Sequence of chain 30.B:
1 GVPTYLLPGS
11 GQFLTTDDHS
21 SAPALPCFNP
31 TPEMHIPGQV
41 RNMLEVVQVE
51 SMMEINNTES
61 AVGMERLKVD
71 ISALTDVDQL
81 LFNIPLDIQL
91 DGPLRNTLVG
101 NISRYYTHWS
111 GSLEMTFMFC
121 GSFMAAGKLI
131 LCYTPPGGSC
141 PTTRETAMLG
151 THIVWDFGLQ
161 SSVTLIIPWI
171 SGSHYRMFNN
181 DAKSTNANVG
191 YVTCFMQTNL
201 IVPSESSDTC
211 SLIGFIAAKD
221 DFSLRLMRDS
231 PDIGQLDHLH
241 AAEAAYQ

Sequence of chain 30.A:
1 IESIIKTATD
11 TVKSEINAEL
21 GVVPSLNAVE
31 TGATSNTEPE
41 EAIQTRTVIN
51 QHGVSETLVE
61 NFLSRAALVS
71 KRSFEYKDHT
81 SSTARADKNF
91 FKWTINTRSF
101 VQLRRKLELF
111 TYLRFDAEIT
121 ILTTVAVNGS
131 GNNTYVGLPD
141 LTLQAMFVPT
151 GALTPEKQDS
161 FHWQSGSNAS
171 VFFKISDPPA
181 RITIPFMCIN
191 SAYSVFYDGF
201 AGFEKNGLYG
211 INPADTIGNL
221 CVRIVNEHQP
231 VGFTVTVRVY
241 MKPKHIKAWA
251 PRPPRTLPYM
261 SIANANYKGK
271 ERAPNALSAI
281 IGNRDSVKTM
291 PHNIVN

A small-molecule ligand and the protein it binds are described below.
Small molecule (SMILES): Cc1cc(-c2noc(C(F)(F)F)n2)ccc1OCCCc1cc(C(=O)N(C)C)no1

Binding-site contacts:
Ligand atom F26 contacts residue ALA169 of chain 30.A at 2.5 Å.
Ligand atom N28 contacts residue TYR193 of chain 30.A at 3.4 Å.
Ligand atom F25 contacts residue ALA145 of chain 30.A at 3.0 Å.
Ligand atom F26 contacts residue PHE147 of chain 30.A at 2.6 Å.
Ligand atom F25 contacts residue VAL171 of chain 30.A at 3.1 Å.
Ligand atom C17 contacts residue ILE184 of chain 30.A at 3.4 Å (hydrophobic).
Ligand atom C22 contacts residue ALA169 of chain 30.A at 3.5 Å (hydrophobic).
Ligand atom C07 contacts residue TYR193 of chain 30.A at 3.6 Å (hydrophobic).
Ligand atom N20 contacts residue ILE184 of chain 30.A at 3.8 Å.
Ligand atom C30 contacts residue TYR193 of chain 30.A at 3.8 Å (hydrophobic).
Ligand atom O01 contacts residue THR97 of chain 30.A at 3.6 Å.
Ligand atom C06 contacts residue TYR193 of chain 30.A at 3.8 Å (hydrophobic).
Ligand atom C22 contacts residue PHE147 of chain 30.A at 3.8 Å (hydrophobic).
Ligand atom C29 contacts residue VAL195 of chain 30.A at 3.4 Å (hydrophobic).
Ligand atom N19 contacts residue LEU220 of chain 30.A at 3.1 Å.
Ligand atom C21 contacts residue PHE147 of chain 30.A at 3.8 Å (hydrophobic).
Ligand atom N20 contacts residue ILE182 of chain 30.A at 3.3 Å.
Ligand atom C29 contacts residue SER194 of chain 30.A at 3.5 Å.
Ligand atom C21 contacts residue ILE182 of chain 30.A at 3.4 Å (hydrophobic).
Ligand atom C08 contacts residue MET241 of chain 30.A at 3.6 Å (hydrophobic).
Ligand atom F24 contacts residue ALA169 of chain 30.A at 3.3 Å.
Ligand atom F26 contacts residue MET146 of chain 30.A at 3.2 Å.
Ligand atom C30 contacts residue PHE115 of chain 30.A at 3.6 Å (hydrophobic).
Ligand atom O10 contacts residue ILE95 of chain 30.A at 3.3 Å.
Ligand atom C08 contacts residue ALA117 of chain 30.A at 3.8 Å (hydrophobic).
Ligand atom C13 contacts residue ILE119 of chain 30.A at 3.4 Å (hydrophobic).
Ligand atom F24 contacts residue ILE182 of chain 30.A at 3.6 Å.
Ligand atom C14 contacts residue ILE119 of chain 30.A at 3.6 Å (hydrophobic).
Ligand atom O01 contacts residue PHE115 of chain 30.A at 3.5 Å.
Ligand atom C04 contacts residue TYR193 of chain 30.A at 3.8 Å (hydrophobic).
Ligand atom N20 contacts residue PHE147 of chain 30.A at 3.4 Å.
Ligand atom C05 contacts residue TYR193 of chain 30.A at 3.3 Å (hydrophobic).
Ligand atom N02 contacts residue PHE115 of chain 30.A at 3.6 Å.
Ligand atom F26 contacts residue ALA145 of chain 30.A at 2.9 Å.
Ligand atom C22 contacts residue ALA145 of chain 30.A at 3.6 Å (hydrophobic).
Ligand atom C29 contacts residue TYR193 of chain 30.A at 3.5 Å (hydrophobic).
Ligand atom O23 contacts residue LEU220 of chain 30.A at 3.2 Å.
Ligand atom N02 contacts residue THR97 of chain 30.A at 3.4 Å.
Ligand atom C16 contacts residue ILE184 of chain 30.A at 3.2 Å (hydrophobic).
Ligand atom C12 contacts residue ILE119 of chain 30.A at 3.4 Å (hydrophobic).